A small-molecule ligand and the protein it binds are described below.
Small molecule (SMILES): CC(=O)N[C@@H]1[C@@H](O)[C@H](O)[C@@H](CO)O[C@H]1O

Sequence of chain 1.A:
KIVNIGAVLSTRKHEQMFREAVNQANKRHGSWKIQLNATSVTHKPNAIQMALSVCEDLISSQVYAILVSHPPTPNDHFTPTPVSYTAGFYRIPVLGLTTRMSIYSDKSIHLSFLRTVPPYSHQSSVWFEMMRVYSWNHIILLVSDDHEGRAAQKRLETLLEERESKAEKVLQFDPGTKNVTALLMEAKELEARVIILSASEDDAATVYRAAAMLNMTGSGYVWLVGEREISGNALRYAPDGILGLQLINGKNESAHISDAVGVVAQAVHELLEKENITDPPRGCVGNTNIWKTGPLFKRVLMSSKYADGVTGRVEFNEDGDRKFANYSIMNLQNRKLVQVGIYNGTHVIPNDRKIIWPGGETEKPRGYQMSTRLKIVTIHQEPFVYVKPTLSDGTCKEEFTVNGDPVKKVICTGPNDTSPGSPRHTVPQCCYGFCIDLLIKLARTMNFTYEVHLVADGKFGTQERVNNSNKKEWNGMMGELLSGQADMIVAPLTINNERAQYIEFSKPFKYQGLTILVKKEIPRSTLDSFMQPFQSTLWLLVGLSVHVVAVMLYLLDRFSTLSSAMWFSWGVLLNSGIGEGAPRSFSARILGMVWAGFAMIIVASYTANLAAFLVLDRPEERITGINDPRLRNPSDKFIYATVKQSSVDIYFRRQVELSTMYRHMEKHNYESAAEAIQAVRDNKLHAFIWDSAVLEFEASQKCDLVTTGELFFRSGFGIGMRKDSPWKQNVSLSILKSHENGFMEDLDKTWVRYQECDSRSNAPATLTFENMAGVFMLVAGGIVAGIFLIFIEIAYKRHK

Binding-site contacts:
Ligand atom C3 contacts residue ASN350 of chain 1.A at 3.8 Å.
Ligand atom C4 contacts residue ASN350 of chain 1.A at 4.2 Å.
Ligand atom O6 contacts residue ASN368 of chain 1.A at 4.3 Å.
Ligand atom C5 contacts residue ASN350 of chain 1.A at 3.7 Å.
Ligand atom C8 contacts residue THR335 of chain 1.A at 4.2 Å.
Ligand atom C6 contacts residue NAG1 of chain 1.M at 4.3 Å.
Ligand atom O5 contacts residue ASN350 of chain 1.A at 2.4 Å (h-bond).
Ligand atom O7 contacts residue ASN350 of chain 1.A at 4.4 Å.
Ligand atom O6 contacts residue NAG1 of chain 1.M at 3.6 Å (h-bond).
Ligand atom N2 contacts residue ASN350 of chain 1.A at 2.8 Å (h-bond).
Ligand atom C7 contacts residue ASN350 of chain 1.A at 3.5 Å.
Ligand atom C2 contacts residue ASN350 of chain 1.A at 2.4 Å.
Ligand atom C1 contacts residue ASN350 of chain 1.A at 1.4 Å.
Ligand atom C8 contacts residue ASN350 of chain 1.A at 3.8 Å.
Ligand atom C6 contacts residue ASN350 of chain 1.A at 4.4 Å.